Binding-site contacts:
Ligand atom O4' contacts residue TRP201 of chain 24.A at 4.5 Å.
Ligand atom C6 contacts residue TRP201 of chain 24.A at 3.5 Å (hydrophobic).
Ligand atom O2 contacts residue LYS682 of chain 24.A at 4.2 Å.
Ligand atom C2 contacts residue TRP201 of chain 24.A at 3.9 Å (hydrophobic).
Ligand atom C5 contacts residue TRP201 of chain 24.A at 3.4 Å (hydrophobic).
Ligand atom C5' contacts residue TRP201 of chain 24.A at 3.5 Å (hydrophobic).
Ligand atom OP1 contacts residue PRO423 of chain 24.A at 3.6 Å.
Ligand atom N4 contacts residue GLY198 of chain 24.A at 3.8 Å.
Ligand atom C2' contacts residue TRP201 of chain 24.A at 3.6 Å (hydrophobic).
Ligand atom O2 contacts residue TRP201 of chain 24.A at 4.3 Å.
Ligand atom C4' contacts residue TRP201 of chain 24.A at 4.3 Å (hydrophobic).
Ligand atom N4 contacts residue TRP201 of chain 24.A at 3.8 Å.
Ligand atom C4 contacts residue TRP201 of chain 24.A at 3.3 Å (hydrophobic).
Ligand atom N4 contacts residue ASP199 of chain 24.A at 4.0 Å.
Ligand atom O3' contacts residue LYS682 of chain 24.A at 3.1 Å (salt-bridge).
Ligand atom C3' contacts residue LYS682 of chain 24.A at 3.8 Å.
Ligand atom N3 contacts residue TRP201 of chain 24.A at 3.6 Å.
Ligand atom C1' contacts residue LYS682 of chain 24.A at 4.5 Å.
Ligand atom N1 contacts residue TRP201 of chain 24.A at 4.0 Å.
Ligand atom C1' contacts residue TRP201 of chain 24.A at 4.5 Å (hydrophobic).
Ligand atom C2' contacts residue LYS682 of chain 24.A at 3.6 Å.
Ligand atom O2 contacts residue LEU197 of chain 24.A at 4.0 Å.
Ligand atom O5' contacts residue TRP201 of chain 24.A at 3.6 Å.
Ligand atom C3' contacts residue TRP201 of chain 24.A at 4.1 Å (hydrophobic).

Sequence of chain 24.A:
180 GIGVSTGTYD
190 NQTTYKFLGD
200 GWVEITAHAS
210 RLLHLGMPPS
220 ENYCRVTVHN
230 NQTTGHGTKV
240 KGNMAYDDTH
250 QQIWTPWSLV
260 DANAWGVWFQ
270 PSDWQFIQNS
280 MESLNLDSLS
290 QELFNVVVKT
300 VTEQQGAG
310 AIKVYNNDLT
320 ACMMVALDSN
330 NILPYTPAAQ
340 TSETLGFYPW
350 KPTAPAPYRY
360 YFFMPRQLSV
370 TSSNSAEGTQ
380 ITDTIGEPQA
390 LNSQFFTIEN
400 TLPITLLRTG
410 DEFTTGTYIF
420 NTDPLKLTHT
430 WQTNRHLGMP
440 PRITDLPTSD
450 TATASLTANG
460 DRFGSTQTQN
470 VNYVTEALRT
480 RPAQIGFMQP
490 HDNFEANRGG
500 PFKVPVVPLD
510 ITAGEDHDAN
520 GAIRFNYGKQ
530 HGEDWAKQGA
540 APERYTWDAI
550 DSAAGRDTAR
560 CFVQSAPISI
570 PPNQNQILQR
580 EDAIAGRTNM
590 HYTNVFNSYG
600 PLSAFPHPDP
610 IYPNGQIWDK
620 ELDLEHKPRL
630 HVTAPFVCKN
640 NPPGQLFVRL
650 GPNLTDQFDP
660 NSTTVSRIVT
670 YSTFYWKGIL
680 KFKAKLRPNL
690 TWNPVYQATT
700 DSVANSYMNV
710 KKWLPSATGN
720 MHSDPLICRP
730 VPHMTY

This protein binds this small molecule.
Small molecule (SMILES): Nc1ccn([C@H]2C[C@H](O)[C@@H](COP(=O)(O)O)O2)c(=O)n1